Binding-site contacts:
Ligand atom N2 contacts residue ASN96 of chain 1.B at 3.0 Å (h-bond).
Ligand atom O5 contacts residue THR98 of chain 1.B at 3.1 Å (h-bond).
Ligand atom C1 contacts residue ASN96 of chain 1.B at 1.4 Å.
Ligand atom C5 contacts residue ALA97 of chain 1.B at 4.4 Å (hydrophobic).
Ligand atom O5 contacts residue ASN96 of chain 1.B at 2.3 Å (h-bond).
Ligand atom O6 contacts residue ALA97 of chain 1.B at 4.1 Å.
Ligand atom N2 contacts residue VAL101 of chain 1.B at 4.3 Å.
Ligand atom C4 contacts residue THR98 of chain 1.B at 4.2 Å.
Ligand atom C7 contacts residue VAL101 of chain 1.B at 4.2 Å (hydrophobic).
Ligand atom C1 contacts residue THR98 of chain 1.B at 4.0 Å.
Ligand atom C7 contacts residue ASN96 of chain 1.B at 4.1 Å.
Ligand atom C3 contacts residue ASN96 of chain 1.B at 3.8 Å.
Ligand atom O6 contacts residue THR98 of chain 1.B at 3.3 Å.
Ligand atom C4 contacts residue ASN96 of chain 1.B at 4.2 Å.
Ligand atom C5 contacts residue ASN96 of chain 1.B at 3.7 Å.
Ligand atom C6 contacts residue THR98 of chain 1.B at 3.9 Å.
Ligand atom C8 contacts residue LYS103 of chain 1.B at 4.3 Å.
Ligand atom C5 contacts residue THR98 of chain 1.B at 4.0 Å.
Ligand atom C6 contacts residue ALA97 of chain 1.B at 3.9 Å (hydrophobic).
Ligand atom O5 contacts residue ALA97 of chain 1.B at 3.9 Å.
Ligand atom C1 contacts residue ALA97 of chain 1.B at 4.4 Å (hydrophobic).
Ligand atom C8 contacts residue VAL101 of chain 1.B at 4.1 Å (hydrophobic).
Ligand atom C2 contacts residue THR98 of chain 1.B at 4.0 Å.
Ligand atom C2 contacts residue ASN96 of chain 1.B at 2.5 Å.

This small molecule binds to this protein.
Small molecule (SMILES): CC(=O)N[C@@H]1[C@@H](O)[C@H](O)[C@@H](CO)O[C@H]1O

Sequence of chain 1.B:
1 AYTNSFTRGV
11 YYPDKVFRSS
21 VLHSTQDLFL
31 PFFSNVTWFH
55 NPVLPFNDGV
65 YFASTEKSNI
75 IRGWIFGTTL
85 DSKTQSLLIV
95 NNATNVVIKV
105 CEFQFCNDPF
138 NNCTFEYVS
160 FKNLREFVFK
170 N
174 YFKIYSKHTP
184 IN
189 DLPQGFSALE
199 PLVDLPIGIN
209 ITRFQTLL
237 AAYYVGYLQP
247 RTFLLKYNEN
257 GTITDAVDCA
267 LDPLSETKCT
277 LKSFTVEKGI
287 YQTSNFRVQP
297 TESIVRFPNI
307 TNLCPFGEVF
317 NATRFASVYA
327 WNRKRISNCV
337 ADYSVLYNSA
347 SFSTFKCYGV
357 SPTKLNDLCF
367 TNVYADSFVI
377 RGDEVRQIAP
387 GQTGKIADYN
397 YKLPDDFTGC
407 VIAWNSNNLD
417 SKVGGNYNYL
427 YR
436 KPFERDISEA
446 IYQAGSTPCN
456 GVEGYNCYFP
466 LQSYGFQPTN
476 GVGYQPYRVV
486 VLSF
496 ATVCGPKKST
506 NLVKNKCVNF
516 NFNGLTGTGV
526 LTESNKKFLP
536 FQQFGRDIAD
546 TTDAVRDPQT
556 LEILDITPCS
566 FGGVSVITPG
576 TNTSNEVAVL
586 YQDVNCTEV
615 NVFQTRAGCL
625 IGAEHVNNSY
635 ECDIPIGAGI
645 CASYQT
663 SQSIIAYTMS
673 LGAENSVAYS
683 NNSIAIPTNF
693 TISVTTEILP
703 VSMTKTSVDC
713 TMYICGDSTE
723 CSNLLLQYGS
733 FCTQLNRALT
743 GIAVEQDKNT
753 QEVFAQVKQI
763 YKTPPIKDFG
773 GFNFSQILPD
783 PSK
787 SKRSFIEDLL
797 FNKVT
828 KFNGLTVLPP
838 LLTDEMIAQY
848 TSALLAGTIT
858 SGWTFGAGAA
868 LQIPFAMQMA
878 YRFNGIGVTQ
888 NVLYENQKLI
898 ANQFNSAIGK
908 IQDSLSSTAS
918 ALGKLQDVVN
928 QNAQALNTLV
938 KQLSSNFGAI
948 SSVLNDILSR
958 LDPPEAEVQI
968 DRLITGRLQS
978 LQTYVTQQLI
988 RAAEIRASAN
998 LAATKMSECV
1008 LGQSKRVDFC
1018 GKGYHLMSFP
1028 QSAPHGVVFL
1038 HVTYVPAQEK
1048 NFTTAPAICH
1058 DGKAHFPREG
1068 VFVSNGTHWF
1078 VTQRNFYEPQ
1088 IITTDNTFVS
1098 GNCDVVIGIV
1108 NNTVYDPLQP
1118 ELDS